Binding-site contacts:
Ligand atom O2P contacts residue SER242 of chain 1.D at 4.3 Å.
Ligand atom O2' contacts residue ASP295 of chain 1.D at 3.3 Å (salt-bridge).
Ligand atom P contacts residue ARG72 of chain 1.D at 3.8 Å.
Ligand atom C2 contacts residue LYS269 of chain 1.D at 4.0 Å.
Ligand atom O1 contacts residue ASP295 of chain 1.D at 2.8 Å (salt-bridge).
Ligand atom C2 contacts residue ALA292 of chain 1.D at 3.3 Å (hydrophobic).
Ligand atom C3 contacts residue ARG72 of chain 1.D at 4.0 Å.
Ligand atom O2' contacts residue THR327 of chain 1.D at 3.4 Å (h-bond).
Ligand atom O2P contacts residue ARG72 of chain 1.D at 4.1 Å.
Ligand atom O2P contacts residue ASP112 of chain 1.D at 4.1 Å.
Ligand atom C3 contacts residue MET359 of chain 1.D at 4.4 Å (hydrophobic).
Ligand atom C3 contacts residue ALA292 of chain 1.D at 4.4 Å (hydrophobic).
Ligand atom O2' contacts residue ALA292 of chain 1.D at 4.1 Å.
Ligand atom O3P contacts residue ASP295 of chain 1.D at 3.8 Å.
Ligand atom C1 contacts residue ASP295 of chain 1.D at 3.6 Å.
Ligand atom C1 contacts residue ALA292 of chain 1.D at 3.3 Å (hydrophobic).
Ligand atom C2 contacts residue MET290 of chain 1.D at 3.9 Å (hydrophobic).
Ligand atom O1P contacts residue LYS269 of chain 1.D at 4.3 Å.
Ligand atom C1 contacts residue GLY294 of chain 1.D at 4.0 Å.
Ligand atom O1P contacts residue ASN74 of chain 1.D at 4.2 Å.
Ligand atom O2P contacts residue K1 of chain 1.R at 2.6 Å.
Ligand atom O1 contacts residue GLU271 of chain 1.D at 3.6 Å (salt-bridge).
Ligand atom O2 contacts residue GLU271 of chain 1.D at 4.3 Å.
Ligand atom O2 contacts residue ARG72 of chain 1.D at 4.2 Å.
Ligand atom O2 contacts residue ASP295 of chain 1.D at 4.5 Å.
Ligand atom P contacts residue LYS269 of chain 1.D at 3.6 Å.
Ligand atom O1 contacts residue GLY294 of chain 1.D at 4.3 Å.
Ligand atom O1 contacts residue ALA292 of chain 1.D at 3.2 Å.
Ligand atom C1 contacts residue THR327 of chain 1.D at 4.2 Å.
Ligand atom P contacts residue K1 of chain 1.R at 4.1 Å.
Ligand atom C2 contacts residue THR327 of chain 1.D at 4.2 Å.
Ligand atom O2' contacts residue GLY294 of chain 1.D at 3.1 Å.
Ligand atom O1P contacts residue ARG72 of chain 1.D at 2.6 Å (salt-bridge).
Ligand atom O2 contacts residue LYS269 of chain 1.D at 2.8 Å (salt-bridge).
Ligand atom C3 contacts residue THR327 of chain 1.D at 3.2 Å.
Ligand atom O2 contacts residue ALA292 of chain 1.D at 4.2 Å.
Ligand atom O2P contacts residue LYS269 of chain 1.D at 3.0 Å (salt-bridge).
Ligand atom C3 contacts residue MET290 of chain 1.D at 3.8 Å (hydrophobic).

This protein binds this small molecule.
Small molecule (SMILES): C[C@H](OP(=O)(O)O)C(=O)O

Sequence of chain 1.D:
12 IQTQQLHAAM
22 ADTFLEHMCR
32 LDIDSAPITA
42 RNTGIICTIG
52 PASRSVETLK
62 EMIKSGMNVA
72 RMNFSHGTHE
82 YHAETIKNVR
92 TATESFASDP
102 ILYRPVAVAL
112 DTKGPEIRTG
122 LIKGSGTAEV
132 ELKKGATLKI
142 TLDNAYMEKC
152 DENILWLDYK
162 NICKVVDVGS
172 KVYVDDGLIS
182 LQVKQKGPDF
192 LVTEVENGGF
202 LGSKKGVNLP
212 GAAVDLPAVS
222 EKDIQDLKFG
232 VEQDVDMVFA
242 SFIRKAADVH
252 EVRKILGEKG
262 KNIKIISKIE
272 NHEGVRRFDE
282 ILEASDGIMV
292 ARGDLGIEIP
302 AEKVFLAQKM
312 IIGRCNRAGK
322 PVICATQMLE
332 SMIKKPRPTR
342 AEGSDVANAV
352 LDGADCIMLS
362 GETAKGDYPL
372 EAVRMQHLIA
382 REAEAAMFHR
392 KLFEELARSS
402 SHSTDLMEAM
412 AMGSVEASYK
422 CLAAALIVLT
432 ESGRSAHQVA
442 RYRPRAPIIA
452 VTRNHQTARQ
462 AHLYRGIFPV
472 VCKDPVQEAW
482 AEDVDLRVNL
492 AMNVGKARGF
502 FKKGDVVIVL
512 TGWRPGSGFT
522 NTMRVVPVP